Sequence of chain 1.A:
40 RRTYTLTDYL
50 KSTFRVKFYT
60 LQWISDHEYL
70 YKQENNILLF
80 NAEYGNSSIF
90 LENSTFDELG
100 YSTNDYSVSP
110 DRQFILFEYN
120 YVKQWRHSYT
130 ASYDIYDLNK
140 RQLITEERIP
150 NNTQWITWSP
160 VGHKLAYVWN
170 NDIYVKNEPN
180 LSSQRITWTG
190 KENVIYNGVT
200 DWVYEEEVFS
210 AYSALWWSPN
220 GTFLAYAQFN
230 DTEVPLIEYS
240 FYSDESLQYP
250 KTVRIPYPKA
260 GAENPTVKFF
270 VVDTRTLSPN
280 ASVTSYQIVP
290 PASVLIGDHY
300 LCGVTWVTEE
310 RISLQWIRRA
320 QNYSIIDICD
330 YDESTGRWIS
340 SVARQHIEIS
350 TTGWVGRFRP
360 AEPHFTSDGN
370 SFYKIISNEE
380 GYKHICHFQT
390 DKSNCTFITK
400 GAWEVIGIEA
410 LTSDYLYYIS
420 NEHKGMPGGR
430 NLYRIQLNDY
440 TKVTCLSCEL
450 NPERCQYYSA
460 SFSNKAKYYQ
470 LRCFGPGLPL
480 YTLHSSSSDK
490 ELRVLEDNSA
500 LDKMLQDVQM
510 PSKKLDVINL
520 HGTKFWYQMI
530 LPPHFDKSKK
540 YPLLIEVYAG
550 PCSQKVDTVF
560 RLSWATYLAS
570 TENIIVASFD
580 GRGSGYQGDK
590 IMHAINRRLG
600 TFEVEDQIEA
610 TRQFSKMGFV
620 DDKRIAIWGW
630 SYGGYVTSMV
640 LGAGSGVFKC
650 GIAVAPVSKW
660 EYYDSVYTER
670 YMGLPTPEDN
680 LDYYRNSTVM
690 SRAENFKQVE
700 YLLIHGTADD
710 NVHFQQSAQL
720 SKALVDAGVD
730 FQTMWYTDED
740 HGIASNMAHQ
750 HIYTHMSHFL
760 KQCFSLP

This protein binds this small molecule.
Small molecule (SMILES): CC(=O)N[C@@H]1[C@@H](O)[C@H](O)[C@@H](CO)O[C@H]1O

Binding-site contacts:
Ligand atom O7 contacts residue SER349 of chain 1.A at 3.2 Å (h-bond).
Ligand atom C5 contacts residue ALA319 of chain 1.A at 4.0 Å (hydrophobic).
Ligand atom C8 contacts residue SER349 of chain 1.A at 4.0 Å.
Ligand atom C3 contacts residue ASN321 of chain 1.A at 3.8 Å.
Ligand atom C2 contacts residue ASN321 of chain 1.A at 2.4 Å.
Ligand atom C7 contacts residue SER349 of chain 1.A at 3.8 Å.
Ligand atom C7 contacts residue ASN321 of chain 1.A at 3.1 Å.
Ligand atom C1 contacts residue ASN321 of chain 1.A at 1.4 Å.
Ligand atom C8 contacts residue ILE348 of chain 1.A at 3.8 Å (hydrophobic).
Ligand atom C1 contacts residue ALA319 of chain 1.A at 4.1 Å (hydrophobic).
Ligand atom O5 contacts residue ASN321 of chain 1.A at 2.3 Å (h-bond).
Ligand atom O5 contacts residue ALA319 of chain 1.A at 3.6 Å.
Ligand atom O6 contacts residue ARG596 of chain 1.A at 3.5 Å (salt-bridge).
Ligand atom C5 contacts residue ASN321 of chain 1.A at 3.6 Å.
Ligand atom C6 contacts residue ASP678 of chain 1.A at 3.9 Å.
Ligand atom C6 contacts residue ALA319 of chain 1.A at 4.2 Å (hydrophobic).
Ligand atom O7 contacts residue ASN321 of chain 1.A at 3.1 Å (h-bond).
Ligand atom C8 contacts residue ASN321 of chain 1.A at 4.3 Å.
Ligand atom C8 contacts residue THR350 of chain 1.A at 4.2 Å.
Ligand atom O6 contacts residue ASP678 of chain 1.A at 3.6 Å.
Ligand atom C4 contacts residue ASN321 of chain 1.A at 4.2 Å.
Ligand atom O7 contacts residue THR350 of chain 1.A at 3.8 Å.
Ligand atom N2 contacts residue ASN321 of chain 1.A at 2.9 Å (h-bond).